Sequence of chain 37.D:
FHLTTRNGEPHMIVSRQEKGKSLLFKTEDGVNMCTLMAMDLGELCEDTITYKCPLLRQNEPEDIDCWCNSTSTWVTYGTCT

A protein and the small-molecule ligand that binds it are described below.
Small molecule (SMILES): CC(=O)N[C@@H]1[C@@H](O)[C@H](O)[C@@H](CO)O[C@H]1O

Binding-site contacts:
Ligand atom C7 contacts residue SER70 of chain 37.D at 4.4 Å.
Ligand atom C7 contacts residue ASN69 of chain 37.D at 3.8 Å.
Ligand atom C2 contacts residue VAL31 of chain 37.D at 4.0 Å (hydrophobic).
Ligand atom C8 contacts residue ASN69 of chain 37.D at 3.4 Å.
Ligand atom O1 contacts residue MET33 of chain 37.D at 3.9 Å.
Ligand atom O5 contacts residue ASN69 of chain 37.D at 2.8 Å (h-bond).
Ligand atom O4 contacts residue VAL31 of chain 37.D at 3.3 Å.
Ligand atom C8 contacts residue SER70 of chain 37.D at 3.7 Å.
Ligand atom C6 contacts residue MET33 of chain 37.D at 3.5 Å (hydrophobic).
Ligand atom C5 contacts residue MET33 of chain 37.D at 3.7 Å (hydrophobic).
Ligand atom O7 contacts residue ASN69 of chain 37.D at 3.8 Å.
Ligand atom O3 contacts residue NAG1 of chain 37.X at 2.6 Å (h-bond).
Ligand atom C4 contacts residue NAG1 of chain 37.X at 3.2 Å.
Ligand atom C6 contacts residue NAG1 of chain 37.X at 4.3 Å.
Ligand atom C1 contacts residue ASN69 of chain 37.D at 2.7 Å.
Ligand atom N2 contacts residue VAL31 of chain 37.D at 4.0 Å.
Ligand atom O1 contacts residue SER70 of chain 37.D at 4.2 Å.
Ligand atom C4 contacts residue VAL31 of chain 37.D at 3.8 Å (hydrophobic).
Ligand atom O6 contacts residue NAG1 of chain 37.X at 3.0 Å.
Ligand atom C5 contacts residue VAL31 of chain 37.D at 4.2 Å (hydrophobic).
Ligand atom O4 contacts residue NAG1 of chain 37.X at 3.0 Å.
Ligand atom C6 contacts residue LEU24 of chain 37.D at 4.5 Å (hydrophobic).
Ligand atom N2 contacts residue ASN69 of chain 37.D at 4.3 Å.
Ligand atom C3 contacts residue VAL31 of chain 37.D at 3.0 Å (hydrophobic).
Ligand atom C6 contacts residue ASN69 of chain 37.D at 4.4 Å.
Ligand atom C5 contacts residue ASN69 of chain 37.D at 3.7 Å.
Ligand atom O1 contacts residue VAL31 of chain 37.D at 3.4 Å (h-bond).
Ligand atom O3 contacts residue VAL31 of chain 37.D at 3.6 Å.
Ligand atom C1 contacts residue VAL31 of chain 37.D at 4.3 Å (hydrophobic).
Ligand atom C3 contacts residue NAG1 of chain 37.X at 3.7 Å.
Ligand atom O5 contacts residue MET33 of chain 37.D at 4.2 Å.
Ligand atom C8 contacts residue ARG57 of chain 37.D at 4.2 Å.
Ligand atom O1 contacts residue ASN69 of chain 37.D at 2.1 Å (h-bond).
Ligand atom C2 contacts residue ASN69 of chain 37.D at 4.2 Å.
Ligand atom C5 contacts residue NAG1 of chain 37.X at 4.4 Å.